Binding-site contacts:
Ligand atom C8 contacts residue TYR109 of chain 1.A at 3.5 Å (hydrophobic).
Ligand atom C10 contacts residue SER112 of chain 1.A at 3.3 Å.
Ligand atom C9 contacts residue TYR304 of chain 1.A at 3.3 Å (hydrophobic).
Ligand atom C10 contacts residue TYR308 of chain 1.A at 3.6 Å (hydrophobic).
Ligand atom N1 contacts residue TYR308 of chain 1.A at 4.2 Å.
Ligand atom C5 contacts residue TYR109 of chain 1.A at 4.5 Å (hydrophobic).
Ligand atom C2 contacts residue TYR281 of chain 1.A at 3.8 Å (hydrophobic).
Ligand atom C10 contacts residue ASP108 of chain 1.A at 3.6 Å.
Ligand atom O7 contacts residue TYR109 of chain 1.A at 4.4 Å.
Ligand atom C8 contacts residue TYR308 of chain 1.A at 4.0 Å (hydrophobic).
Ligand atom O4 contacts residue TYR281 of chain 1.A at 4.1 Å.
Ligand atom N1 contacts residue CYS307 of chain 1.A at 4.4 Å.
Ligand atom C6 contacts residue SER112 of chain 1.A at 3.6 Å.
Ligand atom C6 contacts residue TRP160 of chain 1.A at 4.0 Å (hydrophobic).
Ligand atom C9 contacts residue TYR308 of chain 1.A at 3.4 Å (hydrophobic).
Ligand atom N1 contacts residue ASP108 of chain 1.A at 4.2 Å.
Ligand atom C2 contacts residue CYS307 of chain 1.A at 4.1 Å (hydrophobic).
Ligand atom C8 contacts residue ASP108 of chain 1.A at 3.8 Å.
Ligand atom O7 contacts residue TYR281 of chain 1.A at 4.4 Å.
Ligand atom O7 contacts residue TRP278 of chain 1.A at 4.2 Å.
Ligand atom N1 contacts residue TYR304 of chain 1.A at 4.0 Å.
Ligand atom C6 contacts residue TRP278 of chain 1.A at 4.2 Å (hydrophobic).
Ligand atom C6 contacts residue TYR109 of chain 1.A at 3.6 Å (hydrophobic).
Ligand atom C3 contacts residue SER112 of chain 1.A at 3.9 Å.
Ligand atom C8 contacts residue TYR304 of chain 1.A at 3.6 Å (hydrophobic).
Ligand atom C5 contacts residue TRP278 of chain 1.A at 3.8 Å (hydrophobic).
Ligand atom C6 contacts residue ASN113 of chain 1.A at 3.9 Å.
Ligand atom C3 contacts residue TRP278 of chain 1.A at 4.2 Å (hydrophobic).
Ligand atom C9 contacts residue CYS307 of chain 1.A at 3.7 Å (hydrophobic).
Ligand atom O7 contacts residue TRP160 of chain 1.A at 3.9 Å.
Ligand atom O4 contacts residue TRP278 of chain 1.A at 3.4 Å.
Ligand atom O4 contacts residue SER112 of chain 1.A at 4.5 Å.

Sequence of chain 1.A:
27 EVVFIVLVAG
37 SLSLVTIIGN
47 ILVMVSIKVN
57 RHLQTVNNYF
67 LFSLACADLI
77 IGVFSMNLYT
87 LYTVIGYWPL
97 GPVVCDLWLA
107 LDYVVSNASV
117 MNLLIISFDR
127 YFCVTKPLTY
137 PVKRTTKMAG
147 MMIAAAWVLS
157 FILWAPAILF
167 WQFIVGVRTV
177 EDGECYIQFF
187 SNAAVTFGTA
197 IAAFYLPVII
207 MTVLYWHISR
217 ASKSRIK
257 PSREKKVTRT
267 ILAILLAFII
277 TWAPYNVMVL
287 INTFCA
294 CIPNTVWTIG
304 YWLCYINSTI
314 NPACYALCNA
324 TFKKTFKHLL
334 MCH

The protein below binds the small molecule below.
Small molecule (SMILES): CC(=O)OCC[N+](C)(C)C